A protein and the small-molecule ligand that binds it are described below.
Small molecule (SMILES): O=c1ccn([C@H]2C[C@H](O)[C@@H](CO[P](=O)(O)N[P](=O)(O)OP(=O)(O)O)O2)c(=O)[nH]1

Binding-site contacts:
Ligand atom PG contacts residue MG1 of chain 1.F at 3.2 Å.
Ligand atom O3' contacts residue ARG183 of chain 1.A at 3.5 Å (salt-bridge).
Ligand atom C2 contacts residue TYR271 of chain 1.A at 3.8 Å (hydrophobic).
Ligand atom O2A contacts residue MG1 of chain 1.G at 2.3 Å.
Ligand atom C2' contacts residue GLY274 of chain 1.A at 3.5 Å.
Ligand atom PG contacts residue GLY189 of chain 1.A at 3.8 Å.
Ligand atom O2G contacts residue SER188 of chain 1.A at 3.7 Å.
Ligand atom O1B contacts residue ARG183 of chain 1.A at 2.9 Å (salt-bridge).
Ligand atom PG contacts residue SER180 of chain 1.A at 3.7 Å.
Ligand atom C1' contacts residue ASN279 of chain 1.A at 3.8 Å.
Ligand atom O3' contacts residue THR273 of chain 1.A at 3.4 Å (h-bond).
Ligand atom C4' contacts residue PHE272 of chain 1.A at 3.8 Å (hydrophobic).
Ligand atom O2B contacts residue MG1 of chain 1.F at 1.9 Å.
Ligand atom C2' contacts residue ASP276 of chain 1.A at 3.7 Å.
Ligand atom O2G contacts residue GLY189 of chain 1.A at 2.9 Å (h-bond).
Ligand atom O2B contacts residue SER180 of chain 1.A at 3.1 Å (h-bond).
Ligand atom C2' contacts residue ASN279 of chain 1.A at 3.5 Å.
Ligand atom O1A contacts residue MG1 of chain 1.G at 3.7 Å.
Ligand atom N3A contacts residue MG1 of chain 1.F at 3.4 Å.
Ligand atom O2A contacts residue ASP192 of chain 1.A at 2.7 Å (salt-bridge).
Ligand atom O2B contacts residue GLY179 of chain 1.A at 3.4 Å.
Ligand atom O1G contacts residue ASP190 of chain 1.A at 2.8 Å (salt-bridge).
Ligand atom PA contacts residue MG1 of chain 1.F at 3.3 Å.
Ligand atom O2A contacts residue ASP190 of chain 1.A at 3.1 Å (salt-bridge).
Ligand atom O3' contacts residue GLY274 of chain 1.A at 3.4 Å.
Ligand atom N3 contacts residue ASP276 of chain 1.A at 3.6 Å.
Ligand atom O1G contacts residue MG1 of chain 1.F at 2.1 Å.
Ligand atom O2 contacts residue TYR271 of chain 1.A at 3.1 Å.
Ligand atom PA contacts residue MG1 of chain 1.G at 3.4 Å.
Ligand atom O3B contacts residue MG1 of chain 1.F at 3.5 Å.
Ligand atom C1' contacts residue TYR271 of chain 1.A at 3.5 Å (hydrophobic).
Ligand atom C4 contacts residue ASP276 of chain 1.A at 3.5 Å.
Ligand atom C5' contacts residue ASP192 of chain 1.A at 3.5 Å.
Ligand atom C5 contacts residue ASP276 of chain 1.A at 3.6 Å.
Ligand atom O2G contacts residue SER180 of chain 1.A at 2.6 Å (h-bond).
Ligand atom C2' contacts residue TYR271 of chain 1.A at 3.4 Å (hydrophobic).
Ligand atom O2 contacts residue ASN279 of chain 1.A at 2.9 Å (h-bond).
Ligand atom O2A contacts residue MG1 of chain 1.F at 2.2 Å.
Ligand atom O2B contacts residue ASP192 of chain 1.A at 2.9 Å (salt-bridge).
Ligand atom PB contacts residue MG1 of chain 1.F at 3.0 Å.

Sequence of chain 1.A:
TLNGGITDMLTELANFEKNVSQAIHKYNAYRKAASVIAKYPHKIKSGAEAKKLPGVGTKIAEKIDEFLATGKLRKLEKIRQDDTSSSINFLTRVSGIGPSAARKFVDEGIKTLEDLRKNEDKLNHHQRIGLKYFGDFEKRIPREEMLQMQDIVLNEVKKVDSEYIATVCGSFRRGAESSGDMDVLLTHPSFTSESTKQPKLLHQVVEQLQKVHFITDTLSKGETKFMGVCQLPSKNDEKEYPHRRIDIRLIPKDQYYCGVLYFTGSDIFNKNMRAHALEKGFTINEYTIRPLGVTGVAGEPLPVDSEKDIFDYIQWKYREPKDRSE